Sequence of chain 4.I:
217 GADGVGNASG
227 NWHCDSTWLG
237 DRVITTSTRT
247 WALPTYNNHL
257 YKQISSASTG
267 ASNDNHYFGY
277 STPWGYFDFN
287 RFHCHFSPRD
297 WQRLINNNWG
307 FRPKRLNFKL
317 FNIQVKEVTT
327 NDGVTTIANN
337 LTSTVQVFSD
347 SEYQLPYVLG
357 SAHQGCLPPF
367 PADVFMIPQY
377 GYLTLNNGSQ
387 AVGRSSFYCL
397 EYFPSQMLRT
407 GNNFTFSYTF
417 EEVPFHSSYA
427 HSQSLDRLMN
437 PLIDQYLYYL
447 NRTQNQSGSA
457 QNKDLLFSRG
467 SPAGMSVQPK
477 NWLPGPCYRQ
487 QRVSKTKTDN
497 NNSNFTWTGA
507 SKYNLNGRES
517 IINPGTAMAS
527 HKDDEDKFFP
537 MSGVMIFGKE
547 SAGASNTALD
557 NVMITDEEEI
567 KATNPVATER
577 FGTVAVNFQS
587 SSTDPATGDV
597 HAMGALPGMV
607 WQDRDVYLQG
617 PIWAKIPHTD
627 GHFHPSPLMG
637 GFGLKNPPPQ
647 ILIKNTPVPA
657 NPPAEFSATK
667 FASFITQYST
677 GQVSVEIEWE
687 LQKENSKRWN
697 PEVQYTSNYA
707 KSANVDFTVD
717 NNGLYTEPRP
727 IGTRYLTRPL

Binding-site contacts:
Ligand atom N3 contacts residue HIS628 of chain 4.F at 4.3 Å.
Ligand atom O2 contacts residue GLY627 of chain 4.F at 3.4 Å.
Ligand atom O2 contacts residue HIS630 of chain 4.I at 3.5 Å.
Ligand atom C5 contacts residue HIS630 of chain 4.I at 4.3 Å.
Ligand atom N1 contacts residue HIS630 of chain 4.I at 4.2 Å.
Ligand atom O2 contacts residue ASP626 of chain 4.F at 3.6 Å (salt-bridge).
Ligand atom N3 contacts residue HIS630 of chain 4.I at 2.6 Å (h-bond).
Ligand atom O2 contacts residue HIS628 of chain 4.F at 3.4 Å (h-bond).
Ligand atom C5 contacts residue HIS628 of chain 4.F at 3.9 Å.
Ligand atom C4 contacts residue HIS628 of chain 4.F at 4.5 Å.
Ligand atom N4 contacts residue PRO631 of chain 4.I at 4.4 Å.
Ligand atom C2 contacts residue HIS630 of chain 4.I at 3.2 Å.
Ligand atom C6 contacts residue PHE629 of chain 4.F at 4.0 Å (hydrophobic).
Ligand atom C5 contacts residue PHE629 of chain 4.I at 4.0 Å (hydrophobic).
Ligand atom C4 contacts residue HIS630 of chain 4.I at 3.2 Å.
Ligand atom N4 contacts residue HIS630 of chain 4.I at 3.0 Å.
Ligand atom N4 contacts residue PHE629 of chain 4.I at 4.4 Å.
Ligand atom N1 contacts residue HIS628 of chain 4.F at 2.3 Å (h-bond).
Ligand atom C6 contacts residue HIS628 of chain 4.F at 2.7 Å.
Ligand atom C2 contacts residue HIS628 of chain 4.F at 3.3 Å.
Ligand atom N1 contacts residue TRP607 of chain 4.I at 4.5 Å.
Ligand atom C2 contacts residue GLY627 of chain 4.F at 4.1 Å.
Ligand atom N1 contacts residue PHE629 of chain 4.F at 4.2 Å.

The protein below binds the small molecule below.
Small molecule (SMILES): Nc1ccnc(=O)[nH]1

Sequence of chain 4.F:
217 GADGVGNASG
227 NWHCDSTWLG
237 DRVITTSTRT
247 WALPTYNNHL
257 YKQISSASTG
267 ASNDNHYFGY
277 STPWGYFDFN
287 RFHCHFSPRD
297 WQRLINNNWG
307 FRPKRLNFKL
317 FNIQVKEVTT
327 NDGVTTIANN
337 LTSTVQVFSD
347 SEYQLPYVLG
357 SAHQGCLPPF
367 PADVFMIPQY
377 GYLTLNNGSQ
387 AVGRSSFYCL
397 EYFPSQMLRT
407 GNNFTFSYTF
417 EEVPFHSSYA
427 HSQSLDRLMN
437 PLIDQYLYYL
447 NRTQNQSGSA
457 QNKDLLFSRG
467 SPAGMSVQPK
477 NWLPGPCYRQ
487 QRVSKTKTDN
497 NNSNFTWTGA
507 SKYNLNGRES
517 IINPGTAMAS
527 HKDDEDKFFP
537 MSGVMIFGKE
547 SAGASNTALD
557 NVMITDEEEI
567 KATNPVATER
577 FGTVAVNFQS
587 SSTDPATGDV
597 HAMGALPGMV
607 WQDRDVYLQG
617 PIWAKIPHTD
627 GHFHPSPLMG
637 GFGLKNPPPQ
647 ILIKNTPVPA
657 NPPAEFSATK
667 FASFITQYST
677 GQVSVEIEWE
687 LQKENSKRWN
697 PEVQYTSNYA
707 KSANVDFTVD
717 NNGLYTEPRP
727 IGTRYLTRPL